The protein below binds the small molecule below.
Small molecule (SMILES): CC(=O)N[C@@H]1[C@@H](O)[C@H](O)[C@@H](CO)O[C@H]1O

Binding-site contacts:
Ligand atom C7 contacts residue LYS275 of chain 1.A at 3.9 Å.
Ligand atom C8 contacts residue LYS275 of chain 1.A at 4.1 Å.
Ligand atom O7 contacts residue LYS275 of chain 1.A at 3.4 Å (salt-bridge).
Ligand atom C5 contacts residue ASN276 of chain 1.A at 4.0 Å.
Ligand atom C6 contacts residue ASN276 of chain 1.A at 4.1 Å.
Ligand atom O6 contacts residue ASN276 of chain 1.A at 3.1 Å (h-bond).
Ligand atom O5 contacts residue ASN276 of chain 1.A at 3.0 Å (h-bond).
Ligand atom C1 contacts residue ASN276 of chain 1.A at 3.2 Å.

Sequence of chain 1.A:
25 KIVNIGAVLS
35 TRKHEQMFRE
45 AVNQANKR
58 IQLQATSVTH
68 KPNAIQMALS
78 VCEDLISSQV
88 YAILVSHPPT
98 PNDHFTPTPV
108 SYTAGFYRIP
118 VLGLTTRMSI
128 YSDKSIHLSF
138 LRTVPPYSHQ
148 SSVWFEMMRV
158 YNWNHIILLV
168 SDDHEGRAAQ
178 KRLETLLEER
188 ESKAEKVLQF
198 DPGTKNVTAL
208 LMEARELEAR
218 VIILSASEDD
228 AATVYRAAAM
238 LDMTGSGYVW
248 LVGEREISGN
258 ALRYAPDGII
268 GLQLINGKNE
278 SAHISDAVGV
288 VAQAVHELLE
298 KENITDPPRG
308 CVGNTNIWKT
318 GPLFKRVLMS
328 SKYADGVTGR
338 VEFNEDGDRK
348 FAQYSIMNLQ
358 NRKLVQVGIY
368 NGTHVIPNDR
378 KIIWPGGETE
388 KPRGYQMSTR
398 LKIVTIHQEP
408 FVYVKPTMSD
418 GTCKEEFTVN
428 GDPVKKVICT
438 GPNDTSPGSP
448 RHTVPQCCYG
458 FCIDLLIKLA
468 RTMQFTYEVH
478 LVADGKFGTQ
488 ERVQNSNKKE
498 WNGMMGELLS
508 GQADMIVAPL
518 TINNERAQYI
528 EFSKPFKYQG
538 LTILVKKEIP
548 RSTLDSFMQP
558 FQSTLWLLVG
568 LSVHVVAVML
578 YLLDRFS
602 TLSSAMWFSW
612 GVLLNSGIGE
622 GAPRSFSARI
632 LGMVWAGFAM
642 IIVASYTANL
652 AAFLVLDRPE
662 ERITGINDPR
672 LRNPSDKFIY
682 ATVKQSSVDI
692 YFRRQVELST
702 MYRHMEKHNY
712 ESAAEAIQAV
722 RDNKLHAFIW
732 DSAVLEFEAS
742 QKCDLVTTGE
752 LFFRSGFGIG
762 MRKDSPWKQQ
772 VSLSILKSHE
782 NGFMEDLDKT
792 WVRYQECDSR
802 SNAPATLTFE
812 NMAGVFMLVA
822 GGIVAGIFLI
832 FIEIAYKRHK